The protein below binds the small molecule below.
Small molecule (SMILES): CC(=O)N[C@@H]1[C@@H](O)[C@H](O)[C@@H](CO)O[C@H]1O

Binding-site contacts:
Ligand atom C7 contacts residue SER112 of chain 1.B at 4.2 Å.
Ligand atom C4 contacts residue LYS113 of chain 1.B at 4.1 Å.
Ligand atom C5 contacts residue SER112 of chain 1.B at 3.8 Å.
Ligand atom O3 contacts residue LYS113 of chain 1.B at 4.4 Å.
Ligand atom C8 contacts residue LYS113 of chain 1.B at 4.1 Å.
Ligand atom O6 contacts residue SER112 of chain 1.B at 4.3 Å.
Ligand atom O4 contacts residue LYS113 of chain 1.B at 2.8 Å (salt-bridge).
Ligand atom O5 contacts residue SER112 of chain 1.B at 3.9 Å.
Ligand atom N2 contacts residue GLU132 of chain 1.B at 4.0 Å.
Ligand atom C7 contacts residue GLU132 of chain 1.B at 4.0 Å.
Ligand atom C3 contacts residue SER112 of chain 1.B at 3.7 Å.
Ligand atom C3 contacts residue LYS113 of chain 1.B at 4.4 Å.
Ligand atom N2 contacts residue SER112 of chain 1.B at 3.1 Å (h-bond).
Ligand atom C8 contacts residue SER112 of chain 1.B at 4.5 Å.
Ligand atom C8 contacts residue GLU132 of chain 1.B at 3.4 Å.
Ligand atom C1 contacts residue SER112 of chain 1.B at 3.4 Å.
Ligand atom C2 contacts residue SER112 of chain 1.B at 3.6 Å.
Ligand atom O6 contacts residue GLN134 of chain 1.B at 4.1 Å.

Sequence of chain 1.B:
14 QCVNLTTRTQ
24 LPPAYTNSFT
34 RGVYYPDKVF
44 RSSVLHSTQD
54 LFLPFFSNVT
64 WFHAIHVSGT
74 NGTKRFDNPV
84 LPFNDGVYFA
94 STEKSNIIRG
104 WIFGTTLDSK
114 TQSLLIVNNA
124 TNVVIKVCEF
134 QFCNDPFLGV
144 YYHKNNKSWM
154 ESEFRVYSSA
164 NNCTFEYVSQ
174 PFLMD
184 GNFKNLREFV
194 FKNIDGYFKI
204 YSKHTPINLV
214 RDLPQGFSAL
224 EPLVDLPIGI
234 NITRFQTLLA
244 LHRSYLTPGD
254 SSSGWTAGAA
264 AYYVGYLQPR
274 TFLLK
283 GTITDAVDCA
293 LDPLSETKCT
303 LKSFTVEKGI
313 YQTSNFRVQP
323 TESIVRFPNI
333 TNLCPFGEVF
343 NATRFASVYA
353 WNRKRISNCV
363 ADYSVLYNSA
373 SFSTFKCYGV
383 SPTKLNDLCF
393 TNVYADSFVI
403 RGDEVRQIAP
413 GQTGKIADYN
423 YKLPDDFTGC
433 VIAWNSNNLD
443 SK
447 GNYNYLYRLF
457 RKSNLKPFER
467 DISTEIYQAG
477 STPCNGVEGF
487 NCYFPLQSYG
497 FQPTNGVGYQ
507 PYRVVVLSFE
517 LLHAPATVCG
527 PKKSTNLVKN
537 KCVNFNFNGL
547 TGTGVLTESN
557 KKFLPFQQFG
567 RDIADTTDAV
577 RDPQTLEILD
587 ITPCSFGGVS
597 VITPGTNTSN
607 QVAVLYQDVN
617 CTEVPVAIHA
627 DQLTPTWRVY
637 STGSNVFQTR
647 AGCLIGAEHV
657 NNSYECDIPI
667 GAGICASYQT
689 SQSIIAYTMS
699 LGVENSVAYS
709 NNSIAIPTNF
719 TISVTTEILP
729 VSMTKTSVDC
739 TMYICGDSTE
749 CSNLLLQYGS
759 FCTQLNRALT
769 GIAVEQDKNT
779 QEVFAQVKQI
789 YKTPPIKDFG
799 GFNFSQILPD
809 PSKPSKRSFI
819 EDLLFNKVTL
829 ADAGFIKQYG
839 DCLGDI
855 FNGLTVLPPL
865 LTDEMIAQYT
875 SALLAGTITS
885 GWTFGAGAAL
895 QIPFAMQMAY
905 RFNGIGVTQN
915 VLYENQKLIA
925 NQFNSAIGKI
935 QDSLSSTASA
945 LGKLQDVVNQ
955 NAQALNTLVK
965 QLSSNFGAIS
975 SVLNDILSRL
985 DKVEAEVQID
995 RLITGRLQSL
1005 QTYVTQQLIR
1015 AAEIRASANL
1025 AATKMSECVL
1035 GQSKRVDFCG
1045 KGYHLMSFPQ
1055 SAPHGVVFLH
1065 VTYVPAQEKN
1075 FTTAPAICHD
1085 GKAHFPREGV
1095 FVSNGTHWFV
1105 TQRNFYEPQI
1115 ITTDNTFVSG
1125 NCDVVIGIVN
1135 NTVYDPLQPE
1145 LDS